Binding-site contacts:
Ligand atom C2 contacts residue PHE283 of chain 1.C at 3.7 Å (hydrophobic).
Ligand atom C17 contacts residue TYR247 of chain 1.C at 3.6 Å (hydrophobic).
Ligand atom C16 contacts residue MET267 of chain 1.C at 3.7 Å (hydrophobic).
Ligand atom C13 contacts residue TYR247 of chain 1.C at 3.3 Å (hydrophobic).
Ligand atom N18 contacts residue TYR247 of chain 1.C at 2.4 Å (h-bond).
Ligand atom N15 contacts residue GLY279 of chain 1.C at 3.7 Å.
Ligand atom C22 contacts residue LYS272 of chain 1.C at 3.3 Å.
Ligand atom C22 contacts residue GLU275 of chain 1.C at 3.6 Å.
Ligand atom C13 contacts residue GLY279 of chain 1.C at 3.6 Å.
Ligand atom C23 contacts residue GLU275 of chain 1.C at 3.7 Å.
Ligand atom C20 contacts residue MET267 of chain 1.C at 3.6 Å (hydrophobic).
Ligand atom C12 contacts residue MET267 of chain 1.C at 3.6 Å (hydrophobic).
Ligand atom C14 contacts residue TYR247 of chain 1.C at 3.2 Å (hydrophobic).
Ligand atom C4 contacts residue PHE283 of chain 1.C at 3.6 Å (hydrophobic).
Ligand atom C13 contacts residue GLN280 of chain 1.C at 3.3 Å.
Ligand atom C14 contacts residue GLY279 of chain 1.C at 3.5 Å.
Ligand atom C13 contacts residue PHE283 of chain 1.C at 3.6 Å (hydrophobic).
Ligand atom C12 contacts residue TYR247 of chain 1.C at 3.8 Å (hydrophobic).
Ligand atom C3 contacts residue PHE283 of chain 1.C at 3.4 Å (hydrophobic).
Ligand atom N9 contacts residue PHE250 of chain 1.C at 3.7 Å.
Ligand atom C23 contacts residue PRO266 of chain 1.C at 3.6 Å (hydrophobic).
Ligand atom C5 contacts residue GLN280 of chain 1.C at 3.4 Å.
Ligand atom N1 contacts residue ILE246 of chain 1.C at 3.5 Å.
Ligand atom N18 contacts residue GLY279 of chain 1.C at 3.5 Å.
Ligand atom C17 contacts residue GLY279 of chain 1.C at 3.5 Å.
Ligand atom N9 contacts residue PHE283 of chain 1.C at 3.6 Å.
Ligand atom C2 contacts residue LEU229 of chain 1.C at 3.5 Å (hydrophobic).
Ligand atom N11 contacts residue PHE283 of chain 1.C at 3.8 Å.
Ligand atom N1 contacts residue PHE283 of chain 1.C at 3.8 Å.
Ligand atom C5 contacts residue VAL232 of chain 1.C at 3.7 Å (hydrophobic).
Ligand atom C21 contacts residue TYR247 of chain 1.C at 3.8 Å (hydrophobic).
Ligand atom C21 contacts residue GLU275 of chain 1.C at 3.4 Å.
Ligand atom C4 contacts residue ILE246 of chain 1.C at 3.6 Å (hydrophobic).
Ligand atom N8 contacts residue PHE283 of chain 1.C at 3.5 Å.
Ligand atom C10 contacts residue PHE250 of chain 1.C at 3.8 Å (hydrophobic).
Ligand atom C7 contacts residue PHE283 of chain 1.C at 3.6 Å (hydrophobic).
Ligand atom C5 contacts residue ILE246 of chain 1.C at 3.7 Å (hydrophobic).
Ligand atom N11 contacts residue GLN280 of chain 1.C at 3.0 Å (h-bond).
Ligand atom C21 contacts residue VAL276 of chain 1.C at 3.5 Å (hydrophobic).
Ligand atom C12 contacts residue PHE250 of chain 1.C at 3.8 Å (hydrophobic).

Sequence of chain 1.C:
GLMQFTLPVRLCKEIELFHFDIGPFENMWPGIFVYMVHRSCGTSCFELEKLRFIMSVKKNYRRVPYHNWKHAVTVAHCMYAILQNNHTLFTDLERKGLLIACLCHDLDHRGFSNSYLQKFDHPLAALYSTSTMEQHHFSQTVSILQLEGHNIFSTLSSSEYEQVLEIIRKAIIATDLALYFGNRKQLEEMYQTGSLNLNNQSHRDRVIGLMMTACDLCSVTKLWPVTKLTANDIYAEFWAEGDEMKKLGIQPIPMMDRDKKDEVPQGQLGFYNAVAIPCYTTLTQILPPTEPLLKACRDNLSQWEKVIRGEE

This protein binds this small molecule.
Small molecule (SMILES): Cc1ncc(C)n2nc(CCc3nc(C4CCCC4)cn3C)nc12